This small molecule binds to this protein.
Small molecule (SMILES): COc1cc(Br)c(C[N+]2(CCOCC[C@@H]3CC[C@@H]4C[C@H]3C4(C)C)CCOCC2)cc1OC

Binding-site contacts:
Ligand atom C24 contacts residue GLY1014 of chain 1.A at 4.0 Å.
Ligand atom O17 contacts residue CYS1021 of chain 1.A at 3.0 Å.
Ligand atom C32 contacts residue ILE1026 of chain 1.A at 4.2 Å (hydrophobic).
Ligand atom C32 contacts residue PHE1493 of chain 1.A at 3.4 Å (hydrophobic).
Ligand atom O30 contacts residue TYR1390 of chain 1.A at 4.0 Å.
Ligand atom C05 contacts residue LEU1394 of chain 1.A at 4.0 Å (hydrophobic).
Ligand atom O17 contacts residue VAL1022 of chain 1.A at 4.1 Å.
Ligand atom C09 contacts residue VAL1022 of chain 1.A at 3.5 Å (hydrophobic).
Ligand atom C07 contacts residue PHE1493 of chain 1.A at 3.5 Å (hydrophobic).
Ligand atom C15 contacts residue VAL1018 of chain 1.A at 3.4 Å (hydrophobic).
Ligand atom C07 contacts residue ASN1497 of chain 1.A at 3.3 Å.
Ligand atom C16 contacts residue CYS1021 of chain 1.A at 4.1 Å (hydrophobic).
Ligand atom C31 contacts residue ASN1010 of chain 1.A at 3.4 Å.
Ligand atom C08 contacts residue PHE1493 of chain 1.A at 3.1 Å (hydrophobic).
Ligand atom O28 contacts residue GLY1014 of chain 1.A at 3.0 Å.
Ligand atom C32 contacts residue ALA1025 of chain 1.A at 4.0 Å (hydrophobic).
Ligand atom N14 contacts residue TYR1390 of chain 1.A at 4.0 Å.
Ligand atom C21 contacts residue TYR1390 of chain 1.A at 4.1 Å (hydrophobic).
Ligand atom O30 contacts residue LYS1013 of chain 1.A at 3.9 Å.
Ligand atom C16 contacts residue VAL1018 of chain 1.A at 3.0 Å (hydrophobic).
Ligand atom C08 contacts residue ASN1497 of chain 1.A at 3.0 Å.
Ligand atom C08 contacts residue LEU1494 of chain 1.A at 4.0 Å (hydrophobic).
Ligand atom C13 contacts residue TYR1390 of chain 1.A at 3.4 Å (hydrophobic).
Ligand atom C31 contacts residue LYS1013 of chain 1.A at 3.7 Å.
Ligand atom C06 contacts residue VAL1022 of chain 1.A at 4.1 Å (hydrophobic).
Ligand atom C22 contacts residue TYR1390 of chain 1.A at 3.4 Å (hydrophobic).
Ligand atom C09 contacts residue ALA1025 of chain 1.A at 3.9 Å (hydrophobic).
Ligand atom O17 contacts residue VAL1018 of chain 1.A at 3.0 Å (h-bond).
Ligand atom C29 contacts residue LYS1013 of chain 1.A at 3.0 Å.
Ligand atom C03 contacts residue PHE1493 of chain 1.A at 4.1 Å (hydrophobic).
Ligand atom C15 contacts residue TYR1390 of chain 1.A at 4.1 Å (hydrophobic).
Ligand atom C18 contacts residue CYS1021 of chain 1.A at 3.9 Å (hydrophobic).
Ligand atom C29 contacts residue GLY1014 of chain 1.A at 3.3 Å.
Ligand atom O30 contacts residue ASN1010 of chain 1.A at 4.1 Å.
Ligand atom C20 contacts residue TYR1390 of chain 1.A at 3.9 Å (hydrophobic).
Ligand atom C18 contacts residue VAL1018 of chain 1.A at 3.8 Å (hydrophobic).
Ligand atom C03 contacts residue LEU1494 of chain 1.A at 3.6 Å (hydrophobic).
Ligand atom O11 contacts residue ASN1497 of chain 1.A at 3.5 Å (h-bond).
Ligand atom C01 contacts residue PHE1493 of chain 1.A at 4.1 Å (hydrophobic).
Ligand atom O28 contacts residue LYS1013 of chain 1.A at 3.0 Å (salt-bridge).

Sequence of chain 1.A:
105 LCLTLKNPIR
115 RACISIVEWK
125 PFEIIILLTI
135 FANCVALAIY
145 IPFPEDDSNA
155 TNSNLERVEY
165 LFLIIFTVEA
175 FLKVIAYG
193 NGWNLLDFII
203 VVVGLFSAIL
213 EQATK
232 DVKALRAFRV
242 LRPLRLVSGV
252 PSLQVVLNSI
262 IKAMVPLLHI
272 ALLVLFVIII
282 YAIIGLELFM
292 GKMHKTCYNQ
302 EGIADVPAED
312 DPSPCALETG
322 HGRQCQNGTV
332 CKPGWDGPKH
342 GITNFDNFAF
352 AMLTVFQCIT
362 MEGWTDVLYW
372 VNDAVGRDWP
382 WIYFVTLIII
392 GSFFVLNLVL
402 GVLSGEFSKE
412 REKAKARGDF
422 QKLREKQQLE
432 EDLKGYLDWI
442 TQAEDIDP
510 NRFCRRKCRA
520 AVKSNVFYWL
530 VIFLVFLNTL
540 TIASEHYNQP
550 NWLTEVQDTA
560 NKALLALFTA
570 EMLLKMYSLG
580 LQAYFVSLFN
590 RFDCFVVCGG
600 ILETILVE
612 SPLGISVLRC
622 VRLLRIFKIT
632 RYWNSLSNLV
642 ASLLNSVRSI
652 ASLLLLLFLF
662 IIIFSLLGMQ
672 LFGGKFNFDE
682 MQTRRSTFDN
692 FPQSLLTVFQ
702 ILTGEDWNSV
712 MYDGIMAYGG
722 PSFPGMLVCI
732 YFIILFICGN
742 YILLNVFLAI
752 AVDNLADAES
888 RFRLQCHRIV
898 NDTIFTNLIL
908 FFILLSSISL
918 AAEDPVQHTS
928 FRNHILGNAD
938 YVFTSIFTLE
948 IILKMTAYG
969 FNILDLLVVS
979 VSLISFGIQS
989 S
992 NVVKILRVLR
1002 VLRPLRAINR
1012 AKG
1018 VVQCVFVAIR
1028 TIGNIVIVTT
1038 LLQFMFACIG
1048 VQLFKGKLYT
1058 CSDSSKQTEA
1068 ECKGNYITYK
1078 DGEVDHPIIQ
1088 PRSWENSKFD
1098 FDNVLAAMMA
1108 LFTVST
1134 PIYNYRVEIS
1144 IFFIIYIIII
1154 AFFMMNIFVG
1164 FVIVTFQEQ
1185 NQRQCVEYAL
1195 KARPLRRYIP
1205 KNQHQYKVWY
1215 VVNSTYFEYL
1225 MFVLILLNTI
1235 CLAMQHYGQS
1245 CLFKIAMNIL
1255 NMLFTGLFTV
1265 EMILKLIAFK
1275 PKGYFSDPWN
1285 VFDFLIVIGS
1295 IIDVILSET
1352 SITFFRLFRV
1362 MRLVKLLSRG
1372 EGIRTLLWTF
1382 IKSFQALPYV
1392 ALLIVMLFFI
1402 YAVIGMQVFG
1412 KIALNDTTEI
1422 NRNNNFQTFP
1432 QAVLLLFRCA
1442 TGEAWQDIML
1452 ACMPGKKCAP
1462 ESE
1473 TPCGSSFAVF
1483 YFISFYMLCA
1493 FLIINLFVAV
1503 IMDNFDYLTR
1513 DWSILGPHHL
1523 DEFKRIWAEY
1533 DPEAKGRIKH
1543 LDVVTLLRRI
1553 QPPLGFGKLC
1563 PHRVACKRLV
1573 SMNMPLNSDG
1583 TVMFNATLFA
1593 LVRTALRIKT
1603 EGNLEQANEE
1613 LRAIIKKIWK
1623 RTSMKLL